Sequence of chain 1.A:
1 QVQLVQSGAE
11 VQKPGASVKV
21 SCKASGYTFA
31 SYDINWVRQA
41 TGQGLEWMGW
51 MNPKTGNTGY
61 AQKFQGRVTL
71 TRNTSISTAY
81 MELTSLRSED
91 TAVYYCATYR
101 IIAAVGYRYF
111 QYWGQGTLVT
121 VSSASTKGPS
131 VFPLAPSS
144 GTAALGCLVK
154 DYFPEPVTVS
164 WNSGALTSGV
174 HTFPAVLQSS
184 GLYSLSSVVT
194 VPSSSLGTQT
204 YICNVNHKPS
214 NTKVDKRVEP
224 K

This protein binds this small molecule.
Small molecule (SMILES): CC(=O)N[C@@H]1[C@@H](O)[C@H](O)[C@@H](CO)O[C@H]1O

Binding-site contacts:
Ligand atom C8 contacts residue ASN73 of chain 1.A at 4.5 Å.
Ligand atom C4 contacts residue ASN73 of chain 1.A at 4.4 Å.
Ligand atom O5 contacts residue ASN73 of chain 1.A at 2.5 Å (h-bond).
Ligand atom O6 contacts residue ILE76 of chain 1.A at 4.1 Å.
Ligand atom O7 contacts residue ASN73 of chain 1.A at 2.8 Å (h-bond).
Ligand atom C3 contacts residue ASN73 of chain 1.A at 3.9 Å.
Ligand atom C7 contacts residue ASN73 of chain 1.A at 3.2 Å.
Ligand atom N2 contacts residue ASN73 of chain 1.A at 3.1 Å (h-bond).
Ligand atom O5 contacts residue ILE76 of chain 1.A at 4.0 Å.
Ligand atom C5 contacts residue ASN73 of chain 1.A at 3.8 Å.
Ligand atom C2 contacts residue ASN73 of chain 1.A at 2.6 Å.
Ligand atom C1 contacts residue ASN73 of chain 1.A at 1.5 Å.